Binding-site contacts:
Ligand atom C6 contacts residue ALA207 of chain 1.D at 3.8 Å (hydrophobic).
Ligand atom O4 contacts residue ASP208 of chain 1.D at 2.6 Å (salt-bridge).
Ligand atom C5 contacts residue ASP208 of chain 1.D at 4.0 Å.
Ligand atom C3 contacts residue GLY227 of chain 1.D at 4.3 Å.
Ligand atom O4 contacts residue ARG228 of chain 1.D at 3.1 Å (salt-bridge).
Ligand atom O5 contacts residue GLY98 of chain 1.D at 3.9 Å.
Ligand atom O6 contacts residue TYR100 of chain 1.D at 3.1 Å (h-bond).
Ligand atom O6 contacts residue ALA207 of chain 1.D at 3.4 Å.
Ligand atom C3 contacts residue ASN14 of chain 1.D at 4.3 Å.
Ligand atom C4 contacts residue TYR12 of chain 1.D at 4.0 Å (hydrophobic).
Ligand atom O2 contacts residue ASP16 of chain 1.D at 3.8 Å.
Ligand atom O2 contacts residue LEU99 of chain 1.D at 3.7 Å.
Ligand atom C6 contacts residue TYR12 of chain 1.D at 3.7 Å (hydrophobic).
Ligand atom C5 contacts residue LEU99 of chain 1.D at 4.0 Å (hydrophobic).
Ligand atom C6 contacts residue TYR100 of chain 1.D at 3.9 Å (hydrophobic).
Ligand atom O4 contacts residue ASN14 of chain 1.D at 3.0 Å (h-bond).
Ligand atom O4 contacts residue TYR12 of chain 1.D at 3.9 Å.
Ligand atom C6 contacts residue LEU99 of chain 1.D at 3.7 Å (hydrophobic).
Ligand atom O4 contacts residue TYR100 of chain 1.D at 4.3 Å.
Ligand atom O4 contacts residue GLY227 of chain 1.D at 3.9 Å.
Ligand atom C4 contacts residue ARG228 of chain 1.D at 3.7 Å.
Ligand atom O3 contacts residue TYR12 of chain 1.D at 4.1 Å.
Ligand atom C6 contacts residue LEU99 of chain 1.D at 4.0 Å (hydrophobic).
Ligand atom O6 contacts residue ASP208 of chain 1.D at 2.7 Å (salt-bridge).
Ligand atom C1 contacts residue LEU99 of chain 1.D at 3.7 Å (hydrophobic).
Ligand atom C4 contacts residue ASN14 of chain 1.D at 4.1 Å.
Ligand atom C6 contacts residue ASP208 of chain 1.D at 3.5 Å.
Ligand atom C5 contacts residue TYR12 of chain 1.D at 4.1 Å (hydrophobic).
Ligand atom C4 contacts residue GLY227 of chain 1.D at 3.9 Å.
Ligand atom O3 contacts residue ARG228 of chain 1.D at 3.1 Å (salt-bridge).
Ligand atom O6 contacts residue LEU99 of chain 1.D at 3.1 Å (h-bond).
Ligand atom O2 contacts residue GLY227 of chain 1.D at 4.0 Å.
Ligand atom O4 contacts residue TYR12 of chain 1.D at 2.8 Å (h-bond).
Ligand atom O2 contacts residue GLY98 of chain 1.D at 3.4 Å.
Ligand atom O3 contacts residue GLY227 of chain 1.D at 3.6 Å.
Ligand atom O5 contacts residue TYR100 of chain 1.D at 4.3 Å.
Ligand atom O6 contacts residue GLY98 of chain 1.D at 3.3 Å.
Ligand atom C4 contacts residue ASP208 of chain 1.D at 3.5 Å.
Ligand atom O5 contacts residue LEU99 of chain 1.D at 2.9 Å (h-bond).
Ligand atom C3 contacts residue ARG228 of chain 1.D at 4.0 Å.

This small molecule binds to this protein.
Small molecule (SMILES): CO[C@H]1O[C@H](CO[C@H]2O[C@H](CO)[C@@H](O)[C@H](O)[C@@H]2O)[C@@H](O)[C@H](O)[C@@H]1O

Sequence of chain 1.D:
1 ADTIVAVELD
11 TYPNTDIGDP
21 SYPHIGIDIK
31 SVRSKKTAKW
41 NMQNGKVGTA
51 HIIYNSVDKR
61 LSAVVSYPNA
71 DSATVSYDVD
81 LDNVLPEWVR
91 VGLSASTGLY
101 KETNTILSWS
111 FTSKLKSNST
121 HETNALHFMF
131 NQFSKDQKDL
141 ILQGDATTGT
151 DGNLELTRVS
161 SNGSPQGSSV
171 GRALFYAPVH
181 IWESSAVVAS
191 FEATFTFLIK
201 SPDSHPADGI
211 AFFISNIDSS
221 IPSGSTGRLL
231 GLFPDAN